Binding-site contacts:
Ligand atom CA contacts residue GLN48 of chain 1.M at 3.3 Å.
Ligand atom CB contacts residue LEU30 of chain 1.M at 3.8 Å (hydrophobic).
Ligand atom CD2 contacts residue HIS49 of chain 1.M at 3.4 Å.
Ligand atom OG contacts residue LEU30 of chain 1.M at 3.4 Å.
Ligand atom N contacts residue LYS27 of chain 1.M at 3.7 Å.
Ligand atom O contacts residue GLN48 of chain 1.M at 3.6 Å.
Ligand atom CA contacts residue TYR76 of chain 1.M at 3.5 Å (hydrophobic).
Ligand atom CD1 contacts residue VAL69 of chain 1.M at 3.8 Å (hydrophobic).
Ligand atom N contacts residue GLN48 of chain 1.M at 3.0 Å (h-bond).
Ligand atom O contacts residue TYR76 of chain 1.M at 2.6 Å (h-bond).
Ligand atom CZ2 contacts residue LEU33 of chain 1.M at 3.7 Å (hydrophobic).
Ligand atom OH contacts residue LYS70 of chain 1.M at 3.6 Å (salt-bridge).
Ligand atom N contacts residue VAL69 of chain 1.M at 3.8 Å.
Ligand atom CZ contacts residue ILE37 of chain 1.M at 3.7 Å (hydrophobic).
Ligand atom C contacts residue VAL69 of chain 1.M at 3.6 Å (hydrophobic).
Ligand atom CE2 contacts residue GLY34 of chain 1.M at 3.6 Å.
Ligand atom CD2 contacts residue TYR76 of chain 1.M at 3.1 Å (hydrophobic).
Ligand atom NE1 contacts residue LEU30 of chain 1.M at 3.1 Å (h-bond).
Ligand atom CE1 contacts residue LYS70 of chain 1.M at 3.7 Å.
Ligand atom CD2 contacts residue MET38 of chain 1.M at 3.7 Å (hydrophobic).
Ligand atom OH contacts residue HIS49 of chain 1.M at 3.8 Å.
Ligand atom CD1 contacts residue GLY34 of chain 1.M at 3.6 Å.
Ligand atom CE1 contacts residue VAL69 of chain 1.M at 3.5 Å (hydrophobic).
Ligand atom CB contacts residue TYR43 of chain 1.M at 3.8 Å (hydrophobic).
Ligand atom CD1 contacts residue TYR43 of chain 1.M at 3.7 Å (hydrophobic).
Ligand atom CA contacts residue GLN48 of chain 1.M at 3.8 Å.
Ligand atom O contacts residue VAL69 of chain 1.M at 3.5 Å.
Ligand atom CE2 contacts residue HIS49 of chain 1.M at 3.5 Å.
Ligand atom CD2 contacts residue GLN48 of chain 1.M at 3.5 Å.
Ligand atom CE1 contacts residue VAL51 of chain 1.M at 3.6 Å (hydrophobic).
Ligand atom CE1 contacts residue ILE37 of chain 1.M at 3.8 Å (hydrophobic).
Ligand atom NE1 contacts residue GLY34 of chain 1.M at 3.1 Å.
Ligand atom CE2 contacts residue GLN48 of chain 1.M at 3.8 Å.
Ligand atom N contacts residue TYR76 of chain 1.M at 3.8 Å.
Ligand atom C contacts residue TYR76 of chain 1.M at 3.4 Å (hydrophobic).
Ligand atom C contacts residue GLN48 of chain 1.M at 3.7 Å.
Ligand atom CB contacts residue GLN48 of chain 1.M at 3.5 Å.
Ligand atom CZ contacts residue HIS49 of chain 1.M at 3.8 Å.
Ligand atom CD1 contacts residue GLN48 of chain 1.M at 3.4 Å.
Ligand atom CE3 contacts residue VAL69 of chain 1.M at 3.7 Å (hydrophobic).

Sequence of chain 1.M:
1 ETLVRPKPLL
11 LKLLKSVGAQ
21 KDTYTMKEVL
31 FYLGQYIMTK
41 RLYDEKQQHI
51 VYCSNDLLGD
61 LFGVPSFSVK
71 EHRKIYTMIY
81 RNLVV

This small molecule binds to this protein.
Small molecule (SMILES): CC(=O)N[C@H](C(=O)N[C@@H](CO)C(=O)N[C@@H](Cc1ccccc1)C(=O)N[C@@H](C)C(=O)N[C@@H](CCC(=O)O)C(=O)N[C@@H](Cc1ccc(O)cc1)C(=O)N[C@@H](CC1=CN=C2C=CC=CC12)C(=O)N[C@H]1CCCCNC(=S)SC[C@@H](C(N)=O)NC(=O)[C@H](CO)NC(=O)[C@H](CC(C)C)NC(=O)[C@H](CC(C)C)NC1=O)[C@@H](C)O